Binding-site contacts:
Ligand atom O4 contacts residue FMT1 of chain 2.U at 3.8 Å.
Ligand atom C1 contacts residue CYS611 of chain 2.A at 2.7 Å (hydrophobic).
Ligand atom C5 contacts residue PEG1 of chain 2.V at 3.4 Å.
Ligand atom C6 contacts residue PEG1 of chain 2.V at 4.0 Å.
Ligand atom C6 contacts residue CYS611 of chain 2.A at 1.7 Å (hydrophobic).
Ligand atom C4 contacts residue PEG1 of chain 2.V at 3.4 Å.
Ligand atom CM5 contacts residue CYS611 of chain 2.A at 3.0 Å (hydrophobic).
Ligand atom O4 contacts residue GLN376 of chain 2.A at 3.1 Å.
Ligand atom CM3 contacts residue PEG1 of chain 2.V at 3.8 Å.
Ligand atom C2 contacts residue PEG1 of chain 2.V at 4.2 Å.
Ligand atom C3 contacts residue PEG1 of chain 2.V at 4.0 Å.
Ligand atom CM2 contacts residue PEG1 of chain 2.V at 3.9 Å.
Ligand atom C4 contacts residue GLN376 of chain 2.A at 4.1 Å.
Ligand atom C5 contacts residue CYS611 of chain 2.A at 2.6 Å (hydrophobic).
Ligand atom CM3 contacts residue GLN376 of chain 2.A at 3.5 Å.
Ligand atom C5 contacts residue FMT1 of chain 2.U at 3.2 Å.
Ligand atom O1 contacts residue CYS611 of chain 2.A at 2.8 Å (h-bond).
Ligand atom CM5 contacts residue GLN376 of chain 2.A at 3.5 Å.
Ligand atom CM5 contacts residue ARG380 of chain 2.A at 4.0 Å.
Ligand atom C2 contacts residue FMT1 of chain 2.U at 4.1 Å.
Ligand atom CM3 contacts residue GLU272 of chain 2.A at 3.3 Å.
Ligand atom C3 contacts residue FMT1 of chain 2.U at 3.8 Å.
Ligand atom C2 contacts residue CYS611 of chain 2.A at 4.0 Å (hydrophobic).
Ligand atom C4 contacts residue FMT1 of chain 2.U at 3.3 Å.
Ligand atom C1 contacts residue FMT1 of chain 2.U at 4.1 Å.
Ligand atom C6 contacts residue FMT1 of chain 2.U at 3.5 Å.
Ligand atom CM5 contacts residue LYS379 of chain 2.A at 4.4 Å.
Ligand atom CM5 contacts residue FMT1 of chain 2.U at 3.8 Å.
Ligand atom O3 contacts residue GLN376 of chain 2.A at 3.9 Å.
Ligand atom C1 contacts residue PEG1 of chain 2.V at 4.4 Å.
Ligand atom CM5 contacts residue PEG1 of chain 2.V at 3.4 Å.
Ligand atom O4 contacts residue PEG1 of chain 2.V at 3.4 Å.
Ligand atom O3 contacts residue PEG1 of chain 2.V at 4.5 Å.
Ligand atom C4 contacts residue CYS611 of chain 2.A at 4.0 Å (hydrophobic).

This small molecule binds to this protein.
Small molecule (SMILES): COC1=C(OC)C(=O)C(C)=CC1=O

Sequence of chain 2.A:
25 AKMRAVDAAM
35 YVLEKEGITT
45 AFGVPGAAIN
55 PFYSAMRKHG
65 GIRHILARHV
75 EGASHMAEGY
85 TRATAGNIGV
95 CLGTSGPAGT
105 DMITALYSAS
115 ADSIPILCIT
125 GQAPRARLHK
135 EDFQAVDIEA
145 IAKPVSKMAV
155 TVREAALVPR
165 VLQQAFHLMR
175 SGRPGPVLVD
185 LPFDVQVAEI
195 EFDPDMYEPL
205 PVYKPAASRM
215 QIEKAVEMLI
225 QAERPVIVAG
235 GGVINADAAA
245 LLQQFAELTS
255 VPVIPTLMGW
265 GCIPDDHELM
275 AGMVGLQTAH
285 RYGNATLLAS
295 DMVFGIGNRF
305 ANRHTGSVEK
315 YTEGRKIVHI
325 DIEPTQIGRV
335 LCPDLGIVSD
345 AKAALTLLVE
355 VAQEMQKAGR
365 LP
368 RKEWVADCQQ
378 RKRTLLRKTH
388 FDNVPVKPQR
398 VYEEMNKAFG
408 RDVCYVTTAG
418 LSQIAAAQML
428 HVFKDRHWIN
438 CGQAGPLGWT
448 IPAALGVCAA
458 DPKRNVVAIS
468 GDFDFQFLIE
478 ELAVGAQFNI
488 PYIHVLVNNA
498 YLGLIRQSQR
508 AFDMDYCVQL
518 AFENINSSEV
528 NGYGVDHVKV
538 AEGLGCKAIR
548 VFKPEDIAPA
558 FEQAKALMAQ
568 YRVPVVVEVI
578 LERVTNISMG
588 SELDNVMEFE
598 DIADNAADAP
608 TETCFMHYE